Sequence of chain 3.BA:
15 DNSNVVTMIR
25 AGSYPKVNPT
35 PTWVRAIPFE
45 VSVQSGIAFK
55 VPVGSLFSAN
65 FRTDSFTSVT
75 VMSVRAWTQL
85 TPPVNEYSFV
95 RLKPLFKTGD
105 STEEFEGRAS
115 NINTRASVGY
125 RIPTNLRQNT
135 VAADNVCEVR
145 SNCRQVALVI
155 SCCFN

Sequence of chain 1.C:
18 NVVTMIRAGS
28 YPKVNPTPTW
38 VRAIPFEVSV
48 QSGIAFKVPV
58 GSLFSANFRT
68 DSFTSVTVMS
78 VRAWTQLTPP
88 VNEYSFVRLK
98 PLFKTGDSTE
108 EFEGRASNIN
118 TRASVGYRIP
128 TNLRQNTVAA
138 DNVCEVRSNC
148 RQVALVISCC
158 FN

A small-molecule ligand and the protein it binds are described below.
Small molecule (SMILES): O=c1ccn([C@@H]2O[C@H](CO[P](=O)(O)O[C@H]3[C@@H](O)[C@H](n4ccc(=O)[nH]c4=O)O[C@@H]3CO[P](=O)(O)O[C@H]3[C@@H](O)[C@H](n4ccc(=O)[nH]c4=O)O[C@@H]3CO[P](=O)(O)O[C@H]3[C@@H](O)[C@H](n4ccc(=O)[nH]c4=O)O[C@@H]3CO[P](=O)(O)O[C@H]3[C@@H](O)[C@H](n4ccc(=O)[nH]c4=O)O[C@@H]3COP(=O)=O)[C@@H](O)[C@H]2O)c(=O)[nH]1

Sequence of chain 1.DA:
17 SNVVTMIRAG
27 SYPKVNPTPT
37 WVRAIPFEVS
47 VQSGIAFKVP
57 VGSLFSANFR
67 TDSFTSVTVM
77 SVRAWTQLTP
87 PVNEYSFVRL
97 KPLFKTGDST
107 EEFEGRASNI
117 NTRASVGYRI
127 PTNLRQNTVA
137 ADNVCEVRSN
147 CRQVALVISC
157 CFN

Binding-site contacts:
Ligand atom C4 contacts residue A5 of chain 3.HA at 3.3 Å.
Ligand atom N3 contacts residue A4 of chain 3.HA at 2.6 Å (h-bond).
Ligand atom O4 contacts residue A3 of chain 3.HA at 2.0 Å (h-bond).
Ligand atom C1' contacts residue VAL38 of chain 3.BA at 3.6 Å (hydrophobic).
Ligand atom C4 contacts residue A1 of chain 3.HA at 3.4 Å.
Ligand atom C2 contacts residue A2 of chain 3.HA at 3.6 Å.
Ligand atom O2 contacts residue A1 of chain 3.HA at 2.7 Å (h-bond).
Ligand atom O3' contacts residue SER155 of chain 1.C at 3.2 Å (h-bond).
Ligand atom C2 contacts residue A4 of chain 3.HA at 3.4 Å.
Ligand atom C2' contacts residue VAL38 of chain 1.C at 3.6 Å (hydrophobic).
Ligand atom N3 contacts residue A1 of chain 3.HA at 2.6 Å (h-bond).
Ligand atom N3 contacts residue A2 of chain 3.HA at 3.0 Å (h-bond).
Ligand atom OP1 contacts residue THR21 of chain 1.DA at 3.1 Å.
Ligand atom N3 contacts residue A5 of chain 3.HA at 3.2 Å (h-bond).
Ligand atom OP1 contacts residue SER155 of chain 1.C at 2.4 Å (h-bond).
Ligand atom N3 contacts residue A3 of chain 3.HA at 2.5 Å (h-bond).
Ligand atom N1 contacts residue A3 of chain 3.HA at 3.5 Å (h-bond).
Ligand atom C1' contacts residue A1 of chain 3.HA at 3.6 Å.
Ligand atom C2 contacts residue A5 of chain 3.HA at 3.4 Å.
Ligand atom C2 contacts residue A3 of chain 3.HA at 3.2 Å.
Ligand atom O2' contacts residue THR36 of chain 3.BA at 2.1 Å (h-bond).
Ligand atom O4 contacts residue A4 of chain 3.HA at 2.4 Å (h-bond).
Ligand atom O2 contacts residue A4 of chain 3.HA at 3.4 Å (h-bond).
Ligand atom O4' contacts residue VAL38 of chain 3.BA at 3.6 Å.
Ligand atom C4' contacts residue VAL19 of chain 1.DA at 3.2 Å (hydrophobic).
Ligand atom O4 contacts residue A2 of chain 3.HA at 2.8 Å (h-bond).
Ligand atom O4 contacts residue A5 of chain 3.HA at 3.0 Å (h-bond).
Ligand atom O2' contacts residue VAL38 of chain 1.C at 2.7 Å (h-bond).
Ligand atom C4 contacts residue A3 of chain 3.HA at 2.9 Å.
Ligand atom P contacts residue SER155 of chain 1.C at 3.4 Å.
Ligand atom O2 contacts residue A5 of chain 3.HA at 3.5 Å.
Ligand atom C2 contacts residue A1 of chain 3.HA at 3.2 Å.
Ligand atom C5' contacts residue ALA40 of chain 1.C at 3.6 Å (hydrophobic).
Ligand atom OP1 contacts residue ARG79 of chain 1.C at 3.2 Å (salt-bridge).
Ligand atom O4 contacts residue A1 of chain 3.HA at 3.4 Å (h-bond).
Ligand atom O2 contacts residue A2 of chain 3.HA at 3.5 Å.
Ligand atom O2 contacts residue A3 of chain 3.HA at 3.3 Å.
Ligand atom C4 contacts residue A4 of chain 3.HA at 3.2 Å.
Ligand atom C2' contacts residue THR36 of chain 3.BA at 3.4 Å.
Ligand atom O3' contacts residue SER17 of chain 1.DA at 3.5 Å (h-bond).